Sequence of chain 1.E:
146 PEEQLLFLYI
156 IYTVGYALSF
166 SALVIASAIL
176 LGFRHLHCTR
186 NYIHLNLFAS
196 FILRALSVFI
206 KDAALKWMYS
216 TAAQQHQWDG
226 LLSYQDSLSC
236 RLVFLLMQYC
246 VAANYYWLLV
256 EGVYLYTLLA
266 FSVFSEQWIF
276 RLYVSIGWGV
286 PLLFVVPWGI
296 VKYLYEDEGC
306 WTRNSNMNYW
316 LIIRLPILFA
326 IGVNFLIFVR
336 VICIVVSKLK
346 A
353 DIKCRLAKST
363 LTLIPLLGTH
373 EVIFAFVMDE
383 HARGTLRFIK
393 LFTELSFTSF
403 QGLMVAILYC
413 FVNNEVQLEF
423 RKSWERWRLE

Binding-site contacts:
Ligand atom C12 contacts residue VAL203 of chain 1.E at 3.3 Å (hydrophobic).
Ligand atom C12 contacts residue ASP207 of chain 1.E at 3.7 Å.
Ligand atom C49 contacts residue PHE239 of chain 1.E at 3.5 Å (hydrophobic).
Ligand atom O42 contacts residue ALA209 of chain 1.E at 3.1 Å.
Ligand atom C61 contacts residue TRP306 of chain 1.E at 3.6 Å (hydrophobic).
Ligand atom C21 contacts residue MET213 of chain 1.E at 3.5 Å (hydrophobic).
Ligand atom C59 contacts residue TRP306 of chain 1.E at 3.4 Å (hydrophobic).
Ligand atom C36 contacts residue TRP212 of chain 1.E at 3.7 Å (hydrophobic).
Ligand atom C38 contacts residue TRP212 of chain 1.E at 3.3 Å (hydrophobic).
Ligand atom C26 contacts residue ALA209 of chain 1.E at 3.6 Å (hydrophobic).
Ligand atom C50 contacts residue LYS206 of chain 1.E at 3.5 Å.
Ligand atom C40 contacts residue LEU226 of chain 1.E at 3.7 Å (hydrophobic).
Ligand atom C28 contacts residue TYR229 of chain 1.E at 3.6 Å (hydrophobic).
Ligand atom C13 contacts residue VAL203 of chain 1.E at 3.4 Å (hydrophobic).
Ligand atom C14 contacts residue LYS206 of chain 1.E at 3.5 Å.
Ligand atom C59 contacts residue PHE239 of chain 1.E at 3.6 Å (hydrophobic).
Ligand atom C18 contacts residue LYS206 of chain 1.E at 3.7 Å.
Ligand atom C19 contacts residue LEU210 of chain 1.E at 3.7 Å (hydrophobic).
Ligand atom C52 contacts residue TRP306 of chain 1.E at 3.6 Å (hydrophobic).
Ligand atom C02 contacts residue LYS206 of chain 1.E at 3.4 Å.
Ligand atom O01 contacts residue LYS206 of chain 1.E at 3.3 Å (salt-bridge).
Ligand atom N57 contacts residue TYR229 of chain 1.E at 2.9 Å (h-bond).
Ligand atom C20 contacts residue LYS206 of chain 1.E at 3.2 Å.
Ligand atom C50 contacts residue PHE239 of chain 1.E at 3.2 Å (hydrophobic).
Ligand atom C49 contacts residue LYS206 of chain 1.E at 3.7 Å.
Ligand atom C29 contacts residue LEU226 of chain 1.E at 3.7 Å (hydrophobic).
Ligand atom C56 contacts residue ALA209 of chain 1.E at 3.4 Å (hydrophobic).
Ligand atom O03 contacts residue LYS206 of chain 1.E at 2.7 Å (salt-bridge).
Ligand atom C09 contacts residue TYR154 of chain 1.E at 3.4 Å (hydrophobic).
Ligand atom C51 contacts residue TRP306 of chain 1.E at 3.6 Å (hydrophobic).
Ligand atom C13 contacts residue TYR157 of chain 1.E at 3.4 Å (hydrophobic).
Ligand atom C14 contacts residue TYR157 of chain 1.E at 3.7 Å (hydrophobic).
Ligand atom O42 contacts residue MET213 of chain 1.E at 3.5 Å.
Ligand atom C11 contacts residue TYR154 of chain 1.E at 3.3 Å (hydrophobic).
Ligand atom C25 contacts residue MET213 of chain 1.E at 3.4 Å (hydrophobic).
Ligand atom C60 contacts residue TRP306 of chain 1.E at 3.4 Å (hydrophobic).
Ligand atom C18 contacts residue LEU210 of chain 1.E at 3.6 Å (hydrophobic).
Ligand atom C27 contacts residue TRP306 of chain 1.E at 3.4 Å (hydrophobic).
Ligand atom C58 contacts residue TYR229 of chain 1.E at 3.2 Å (hydrophobic).
Ligand atom C58 contacts residue TRP306 of chain 1.E at 3.7 Å (hydrophobic).

A small-molecule ligand and the protein it binds are described below.
Small molecule (SMILES): CC[C@@H](c1ccccc1)N1Cc2cc3c(cc2C[C@H]1C(=O)N[C@@H](Cc1ccc(-c2ccnc(C)c2C)cc1)C(=O)O)OC[C@H](c1ccc(OCc2ccc(Cl)c(Cl)c2)cc1)O3